A protein and the small-molecule ligand that binds it are described below.
Small molecule (SMILES): CC(=O)N[C@H]1[C@H](O[C@H]2[C@H](O)[C@@H](NC(C)=O)CO[C@@H]2CO)O[C@H](CO)[C@@H](O[C@@H]2O[C@H](CO)[C@@H](O)[C@H](O)[C@@H]2O)[C@@H]1O

Binding-site contacts:
Ligand atom C3 contacts residue LYS211 of chain 1.B at 4.3 Å.
Ligand atom C2 contacts residue ASN221 of chain 1.B at 2.7 Å.
Ligand atom C8 contacts residue GLU52 of chain 1.B at 3.5 Å.
Ligand atom C6 contacts residue GLU52 of chain 1.B at 4.5 Å.
Ligand atom O7 contacts residue ASN221 of chain 1.B at 2.9 Å (h-bond).
Ligand atom C1 contacts residue ASN221 of chain 1.B at 1.4 Å.
Ligand atom C8 contacts residue VAL54 of chain 1.B at 4.3 Å (hydrophobic).
Ligand atom C3 contacts residue ASN221 of chain 1.B at 3.9 Å.
Ligand atom C4 contacts residue ASN221 of chain 1.B at 4.2 Å.
Ligand atom O6 contacts residue GLU52 of chain 1.B at 4.3 Å.
Ligand atom O7 contacts residue VAL54 of chain 1.B at 4.3 Å.
Ligand atom O3 contacts residue LYS211 of chain 1.B at 3.3 Å (salt-bridge).
Ligand atom C6 contacts residue ASN221 of chain 1.B at 4.5 Å.
Ligand atom C6 contacts residue ASN209 of chain 1.B at 3.2 Å.
Ligand atom C5 contacts residue ASN221 of chain 1.B at 3.4 Å.
Ligand atom O5 contacts residue ASN221 of chain 1.B at 2.3 Å (h-bond).
Ligand atom O5 contacts residue ASN209 of chain 1.B at 3.3 Å.
Ligand atom O6 contacts residue ASN209 of chain 1.B at 3.8 Å.
Ligand atom C5 contacts residue ASN209 of chain 1.B at 4.0 Å.
Ligand atom C1 contacts residue ASN209 of chain 1.B at 4.5 Å.
Ligand atom N2 contacts residue ASN221 of chain 1.B at 3.2 Å (h-bond).
Ligand atom C7 contacts residue ASN221 of chain 1.B at 3.3 Å.

Sequence of chain 1.B:
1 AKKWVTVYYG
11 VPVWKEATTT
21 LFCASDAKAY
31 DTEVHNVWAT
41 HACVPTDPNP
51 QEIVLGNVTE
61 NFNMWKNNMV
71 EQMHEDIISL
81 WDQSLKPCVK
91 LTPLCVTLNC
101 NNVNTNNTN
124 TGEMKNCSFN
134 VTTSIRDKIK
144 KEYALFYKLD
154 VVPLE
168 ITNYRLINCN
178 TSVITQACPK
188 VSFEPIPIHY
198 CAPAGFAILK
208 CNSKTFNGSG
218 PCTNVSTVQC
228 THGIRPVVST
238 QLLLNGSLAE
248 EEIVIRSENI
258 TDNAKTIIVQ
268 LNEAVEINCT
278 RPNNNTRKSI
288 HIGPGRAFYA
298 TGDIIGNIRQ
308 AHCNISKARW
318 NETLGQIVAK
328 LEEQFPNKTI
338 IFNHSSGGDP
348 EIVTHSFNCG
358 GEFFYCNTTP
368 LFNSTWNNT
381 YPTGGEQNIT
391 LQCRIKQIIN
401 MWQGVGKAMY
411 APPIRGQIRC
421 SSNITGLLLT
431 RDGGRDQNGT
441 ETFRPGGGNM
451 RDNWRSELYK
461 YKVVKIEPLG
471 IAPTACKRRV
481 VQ